Sequence of chain 1.A:
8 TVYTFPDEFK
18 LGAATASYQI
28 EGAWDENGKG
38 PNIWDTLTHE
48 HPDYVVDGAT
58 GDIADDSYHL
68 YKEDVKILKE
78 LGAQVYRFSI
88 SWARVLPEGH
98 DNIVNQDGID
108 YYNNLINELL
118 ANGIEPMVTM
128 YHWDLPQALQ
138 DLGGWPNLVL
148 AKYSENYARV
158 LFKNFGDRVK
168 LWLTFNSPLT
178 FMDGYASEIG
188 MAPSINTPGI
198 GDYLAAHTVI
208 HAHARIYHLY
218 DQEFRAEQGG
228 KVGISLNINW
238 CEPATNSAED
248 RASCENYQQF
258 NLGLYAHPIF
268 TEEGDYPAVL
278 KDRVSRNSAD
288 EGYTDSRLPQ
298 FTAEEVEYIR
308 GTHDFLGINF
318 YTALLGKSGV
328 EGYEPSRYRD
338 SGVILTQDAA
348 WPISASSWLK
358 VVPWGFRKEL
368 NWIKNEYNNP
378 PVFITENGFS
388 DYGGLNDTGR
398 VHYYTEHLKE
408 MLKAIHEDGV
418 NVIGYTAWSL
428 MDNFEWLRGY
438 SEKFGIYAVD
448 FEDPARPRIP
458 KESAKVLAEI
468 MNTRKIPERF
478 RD

Binding-site contacts:
Ligand atom C4 contacts residue TYR318 of chain 1.A at 3.6 Å (hydrophobic).
Ligand atom C1 contacts residue ASN236 of chain 1.A at 4.0 Å.
Ligand atom C6 contacts residue ASN236 of chain 1.A at 3.6 Å.
Ligand atom C6 contacts residue GLU432 of chain 1.A at 3.2 Å.
Ligand atom O2 contacts residue TRP355 of chain 1.A at 4.0 Å.
Ligand atom C3 contacts residue TYR318 of chain 1.A at 3.7 Å (hydrophobic).
Ligand atom O4 contacts residue THR177 of chain 1.A at 3.4 Å (h-bond).
Ligand atom C5 contacts residue TRP355 of chain 1.A at 4.0 Å (hydrophobic).
Ligand atom O3 contacts residue TRP355 of chain 1.A at 3.6 Å.
Ligand atom O3 contacts residue ASN173 of chain 1.A at 3.5 Å (h-bond).
Ligand atom O1 contacts residue ASN236 of chain 1.A at 3.3 Å (h-bond).
Ligand atom O6 contacts residue TRP433 of chain 1.A at 3.5 Å.
Ligand atom O6 contacts residue ASN236 of chain 1.A at 2.9 Å (h-bond).
Ligand atom O3 contacts residue SER174 of chain 1.A at 2.9 Å (h-bond).
Ligand atom O6 contacts residue GLU432 of chain 1.A at 2.6 Å (salt-bridge).
Ligand atom C5 contacts residue ASN234 of chain 1.A at 3.9 Å.
Ligand atom C4 contacts residue GLU383 of chain 1.A at 3.8 Å.
Ligand atom C2 contacts residue THR177 of chain 1.A at 3.6 Å.
Ligand atom C2 contacts residue TRP355 of chain 1.A at 3.7 Å (hydrophobic).
Ligand atom O6 contacts residue ASN234 of chain 1.A at 3.0 Å (h-bond).
Ligand atom O6 contacts residue ILE235 of chain 1.A at 4.1 Å.
Ligand atom O5 contacts residue TRP355 of chain 1.A at 3.7 Å.
Ligand atom C6 contacts residue TYR318 of chain 1.A at 4.1 Å (hydrophobic).
Ligand atom O2 contacts residue THR177 of chain 1.A at 2.9 Å (h-bond).
Ligand atom C3 contacts residue SER174 of chain 1.A at 3.9 Å.
Ligand atom O4 contacts residue GLU383 of chain 1.A at 3.3 Å (salt-bridge).
Ligand atom O3 contacts residue GLU383 of chain 1.A at 2.7 Å (salt-bridge).
Ligand atom O5 contacts residue ASN236 of chain 1.A at 3.5 Å (h-bond).
Ligand atom O4 contacts residue TYR318 of chain 1.A at 3.0 Å (h-bond).
Ligand atom O2 contacts residue SER174 of chain 1.A at 3.1 Å (h-bond).
Ligand atom C5 contacts residue TYR318 of chain 1.A at 3.8 Å (hydrophobic).
Ligand atom C6 contacts residue TRP355 of chain 1.A at 3.8 Å (hydrophobic).
Ligand atom O2 contacts residue ASN234 of chain 1.A at 3.4 Å.
Ligand atom C2 contacts residue SER174 of chain 1.A at 4.0 Å.
Ligand atom C2 contacts residue TRP130 of chain 1.A at 4.0 Å (hydrophobic).
Ligand atom C6 contacts residue ASN234 of chain 1.A at 3.5 Å.
Ligand atom C4 contacts residue TRP355 of chain 1.A at 3.8 Å (hydrophobic).
Ligand atom O4 contacts residue TRP425 of chain 1.A at 3.8 Å.
Ligand atom O3 contacts residue TRP130 of chain 1.A at 3.7 Å.
Ligand atom C3 contacts residue GLU383 of chain 1.A at 3.1 Å.

The protein below binds the small molecule below.
Small molecule (SMILES): OC[C@H]1O[C@@H](O[C@H]2[C@H](O)[C@@H](O)[C@H](O)O[C@@H]2CO)[C@H](O)[C@@H](O)[C@@H]1O